Binding-site contacts:
Ligand atom C8 contacts residue MET240 of chain 1.B at 3.9 Å (hydrophobic).
Ligand atom C2 contacts residue THR255 of chain 1.B at 4.3 Å.
Ligand atom C2 contacts residue ASN253 of chain 1.B at 2.3 Å.
Ligand atom C5 contacts residue ASN253 of chain 1.B at 3.6 Å.
Ligand atom C8 contacts residue ASN253 of chain 1.B at 4.5 Å.
Ligand atom C5 contacts residue THR255 of chain 1.B at 3.7 Å.
Ligand atom C1 contacts residue ASN253 of chain 1.B at 1.4 Å.
Ligand atom O7 contacts residue ASN253 of chain 1.B at 3.5 Å (h-bond).
Ligand atom C3 contacts residue ASN253 of chain 1.B at 3.7 Å.
Ligand atom C4 contacts residue ASN253 of chain 1.B at 4.2 Å.
Ligand atom O5 contacts residue ASN253 of chain 1.B at 2.4 Å (h-bond).
Ligand atom C7 contacts residue ASN253 of chain 1.B at 3.3 Å.
Ligand atom O5 contacts residue THR255 of chain 1.B at 3.6 Å.
Ligand atom C3 contacts residue THR255 of chain 1.B at 4.4 Å.
Ligand atom N2 contacts residue ASN253 of chain 1.B at 2.8 Å (h-bond).
Ligand atom C1 contacts residue THR255 of chain 1.B at 3.3 Å.
Ligand atom C8 contacts residue THR239 of chain 1.B at 3.5 Å.

A protein and the small-molecule ligand that binds it are described below.
Small molecule (SMILES): CC(=O)N[C@@H]1[C@@H](O)[C@H](O)[C@@H](CO)O[C@H]1O

Sequence of chain 1.B:
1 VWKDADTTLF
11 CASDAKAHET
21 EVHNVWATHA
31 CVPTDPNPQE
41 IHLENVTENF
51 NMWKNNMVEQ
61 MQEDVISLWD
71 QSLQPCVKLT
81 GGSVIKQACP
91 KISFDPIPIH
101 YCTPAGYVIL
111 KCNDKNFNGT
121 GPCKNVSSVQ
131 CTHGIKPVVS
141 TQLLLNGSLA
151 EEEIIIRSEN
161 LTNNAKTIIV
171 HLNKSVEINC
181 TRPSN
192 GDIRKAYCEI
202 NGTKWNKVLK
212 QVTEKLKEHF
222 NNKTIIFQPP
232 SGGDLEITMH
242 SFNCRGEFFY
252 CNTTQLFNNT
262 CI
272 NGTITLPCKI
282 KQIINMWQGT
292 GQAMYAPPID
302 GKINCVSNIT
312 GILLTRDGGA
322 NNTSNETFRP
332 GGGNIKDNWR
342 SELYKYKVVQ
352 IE